Binding-site contacts:
Ligand atom C5 contacts residue LYS994 of chain 1.C at 3.9 Å.
Ligand atom C4A contacts residue TRP876 of chain 1.C at 3.6 Å (hydrophobic).
Ligand atom O5 contacts residue LYS994 of chain 1.C at 4.1 Å.
Ligand atom P5 contacts residue LYS994 of chain 1.C at 3.5 Å.
Ligand atom P4 contacts residue LYS994 of chain 1.C at 3.5 Å.
Ligand atom O43 contacts residue TYR995 of chain 1.C at 3.3 Å (h-bond).
Ligand atom O12 contacts residue SER773 of chain 1.C at 3.4 Å (h-bond).
Ligand atom C2A contacts residue LEU775 of chain 1.C at 4.2 Å (hydrophobic).
Ligand atom C2B contacts residue ILE989 of chain 1.C at 4.0 Å (hydrophobic).
Ligand atom O42 contacts residue LYS994 of chain 1.C at 3.6 Å (salt-bridge).
Ligand atom O1B contacts residue ASN993 of chain 1.C at 3.4 Å (h-bond).
Ligand atom C5B contacts residue ILE989 of chain 1.C at 3.7 Å (hydrophobic).
Ligand atom O53 contacts residue LYS994 of chain 1.C at 2.4 Å (salt-bridge).
Ligand atom C1C contacts residue ASN993 of chain 1.C at 3.7 Å.
Ligand atom O3C contacts residue ASN993 of chain 1.C at 4.2 Å.
Ligand atom O42 contacts residue TYR995 of chain 1.C at 4.2 Å.
Ligand atom O1A contacts residue ASN993 of chain 1.C at 4.2 Å.
Ligand atom C6B contacts residue PHE990 of chain 1.C at 3.6 Å (hydrophobic).
Ligand atom C8B contacts residue ILE883 of chain 1.C at 3.8 Å (hydrophobic).
Ligand atom C2C contacts residue ASN993 of chain 1.C at 4.2 Å.
Ligand atom O43 contacts residue LYS994 of chain 1.C at 2.4 Å (salt-bridge).
Ligand atom O41 contacts residue TYR995 of chain 1.C at 3.4 Å (h-bond).
Ligand atom O3C contacts residue TRP876 of chain 1.C at 4.0 Å.
Ligand atom C5B contacts residue PHE990 of chain 1.C at 3.6 Å (hydrophobic).
Ligand atom C4B contacts residue PHE990 of chain 1.C at 4.0 Å (hydrophobic).
Ligand atom P4 contacts residue TYR995 of chain 1.C at 3.9 Å.
Ligand atom O4 contacts residue LYS994 of chain 1.C at 4.1 Å.
Ligand atom C5A contacts residue TRP876 of chain 1.C at 3.6 Å (hydrophobic).
Ligand atom C5B contacts residue THR879 of chain 1.C at 4.2 Å.
Ligand atom C1B contacts residue ASN993 of chain 1.C at 3.9 Å.
Ligand atom C3A contacts residue LEU775 of chain 1.C at 3.9 Å (hydrophobic).
Ligand atom O51 contacts residue LYS994 of chain 1.C at 3.7 Å.
Ligand atom P1 contacts residue SER773 of chain 1.C at 3.9 Å.
Ligand atom C7B contacts residue THR879 of chain 1.C at 4.1 Å.
Ligand atom O2C contacts residue TRP876 of chain 1.C at 3.8 Å.
Ligand atom C3B contacts residue ILE989 of chain 1.C at 4.2 Å (hydrophobic).
Ligand atom C3B contacts residue TRP876 of chain 1.C at 4.0 Å (hydrophobic).
Ligand atom O11 contacts residue SER773 of chain 1.C at 2.8 Å (h-bond).
Ligand atom C3C contacts residue ASN993 of chain 1.C at 3.3 Å.
Ligand atom C8B contacts residue THR879 of chain 1.C at 4.2 Å.

Sequence of chain 1.C:
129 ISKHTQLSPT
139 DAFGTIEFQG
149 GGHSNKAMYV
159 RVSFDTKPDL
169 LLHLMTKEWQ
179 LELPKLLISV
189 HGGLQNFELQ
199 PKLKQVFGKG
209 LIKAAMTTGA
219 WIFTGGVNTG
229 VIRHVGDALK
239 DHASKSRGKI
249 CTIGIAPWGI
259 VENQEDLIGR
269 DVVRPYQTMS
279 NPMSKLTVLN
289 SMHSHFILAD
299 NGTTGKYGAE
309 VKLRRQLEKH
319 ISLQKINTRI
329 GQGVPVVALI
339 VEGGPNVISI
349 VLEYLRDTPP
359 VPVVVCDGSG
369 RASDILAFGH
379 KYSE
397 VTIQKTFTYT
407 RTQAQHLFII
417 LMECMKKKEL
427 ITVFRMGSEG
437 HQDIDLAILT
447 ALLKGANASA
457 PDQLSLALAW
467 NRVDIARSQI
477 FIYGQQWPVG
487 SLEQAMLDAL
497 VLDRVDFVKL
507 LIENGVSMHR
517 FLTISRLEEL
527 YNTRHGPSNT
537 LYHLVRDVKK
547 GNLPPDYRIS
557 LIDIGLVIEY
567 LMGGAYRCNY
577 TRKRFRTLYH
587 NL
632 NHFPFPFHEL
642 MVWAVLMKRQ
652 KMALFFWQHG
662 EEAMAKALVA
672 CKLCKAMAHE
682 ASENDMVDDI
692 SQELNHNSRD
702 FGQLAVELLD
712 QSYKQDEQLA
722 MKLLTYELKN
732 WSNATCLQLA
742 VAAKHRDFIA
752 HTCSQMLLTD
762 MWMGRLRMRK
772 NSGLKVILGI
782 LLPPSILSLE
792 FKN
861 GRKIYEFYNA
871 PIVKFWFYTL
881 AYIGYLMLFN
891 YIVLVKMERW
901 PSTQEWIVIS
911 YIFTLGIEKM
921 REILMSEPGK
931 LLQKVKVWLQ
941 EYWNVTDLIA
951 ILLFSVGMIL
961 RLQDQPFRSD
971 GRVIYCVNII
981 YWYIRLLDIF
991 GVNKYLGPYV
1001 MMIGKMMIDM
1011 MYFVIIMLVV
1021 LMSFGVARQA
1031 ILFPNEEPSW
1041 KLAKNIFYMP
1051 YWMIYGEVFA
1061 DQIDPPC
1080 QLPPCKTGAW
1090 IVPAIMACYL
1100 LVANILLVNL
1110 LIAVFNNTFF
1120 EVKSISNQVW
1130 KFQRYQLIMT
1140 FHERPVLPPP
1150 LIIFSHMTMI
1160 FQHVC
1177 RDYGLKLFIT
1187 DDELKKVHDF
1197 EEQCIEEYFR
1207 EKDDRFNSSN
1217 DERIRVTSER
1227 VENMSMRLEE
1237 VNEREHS

This small molecule binds to this protein.
Small molecule (SMILES): CCCCCCCC(=O)OC[C@H](COP(=O)(O)O[C@@H]1[C@H](O)[C@H](O)[C@@H](OP(=O)(O)O)[C@H](OP(=O)(O)O)[C@H]1O)OC(=O)CCCCCCC